Sequence of chain 1.B:
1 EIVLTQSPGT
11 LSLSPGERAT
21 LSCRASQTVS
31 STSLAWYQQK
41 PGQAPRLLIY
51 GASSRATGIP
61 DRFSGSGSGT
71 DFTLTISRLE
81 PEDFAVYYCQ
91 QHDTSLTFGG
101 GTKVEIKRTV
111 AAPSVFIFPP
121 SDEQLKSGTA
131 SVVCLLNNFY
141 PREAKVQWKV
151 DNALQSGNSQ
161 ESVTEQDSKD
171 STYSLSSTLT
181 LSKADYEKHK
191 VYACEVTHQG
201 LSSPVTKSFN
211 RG

Binding-site contacts:
Ligand atom C8 contacts residue PHE6 of chain 1.G at 4.1 Å (hydrophobic).
Ligand atom C5 contacts residue ASN11 of chain 1.G at 3.6 Å.
Ligand atom C4 contacts residue TYR100 of chain 1.A at 4.0 Å (hydrophobic).
Ligand atom O3 contacts residue ASP115 of chain 1.A at 4.0 Å.
Ligand atom O7 contacts residue ASP7 of chain 1.G at 2.7 Å (salt-bridge).
Ligand atom C6 contacts residue TYR100 of chain 1.A at 3.7 Å (hydrophobic).
Ligand atom C7 contacts residue ASP7 of chain 1.G at 3.5 Å.
Ligand atom C8 contacts residue ASP7 of chain 1.G at 4.2 Å.
Ligand atom C2 contacts residue ASN11 of chain 1.G at 2.5 Å.
Ligand atom C7 contacts residue VAL35 of chain 1.G at 4.0 Å (hydrophobic).
Ligand atom C1 contacts residue ASN11 of chain 1.G at 1.4 Å.
Ligand atom O3 contacts residue ARG98 of chain 1.A at 3.9 Å.
Ligand atom O6 contacts residue TYR50 of chain 1.B at 4.3 Å.
Ligand atom C5 contacts residue TYR100 of chain 1.A at 3.8 Å (hydrophobic).
Ligand atom C5 contacts residue TYR50 of chain 1.B at 4.3 Å (hydrophobic).
Ligand atom C7 contacts residue ASN11 of chain 1.G at 3.9 Å.
Ligand atom O4 contacts residue ASP115 of chain 1.A at 2.7 Å (salt-bridge).
Ligand atom C4 contacts residue ASP115 of chain 1.A at 3.5 Å.
Ligand atom N2 contacts residue ASN11 of chain 1.G at 2.9 Å (h-bond).
Ligand atom C6 contacts residue TYR50 of chain 1.B at 4.3 Å (hydrophobic).
Ligand atom C3 contacts residue TYR100 of chain 1.A at 4.5 Å (hydrophobic).
Ligand atom C8 contacts residue VAL35 of chain 1.G at 3.5 Å (hydrophobic).
Ligand atom O7 contacts residue VAL35 of chain 1.G at 3.6 Å.
Ligand atom O5 contacts residue TYR50 of chain 1.B at 3.9 Å.
Ligand atom O7 contacts residue ASN11 of chain 1.G at 4.5 Å.
Ligand atom C6 contacts residue GLY112 of chain 1.A at 4.1 Å.
Ligand atom O3 contacts residue TYR32 of chain 1.A at 4.1 Å.
Ligand atom C2 contacts residue TYR100 of chain 1.A at 4.3 Å (hydrophobic).
Ligand atom O5 contacts residue ASN11 of chain 1.G at 2.4 Å (h-bond).
Ligand atom C3 contacts residue ASP115 of chain 1.A at 4.4 Å.
Ligand atom C6 contacts residue GLY113 of chain 1.A at 4.4 Å.
Ligand atom C4 contacts residue ASN11 of chain 1.G at 4.2 Å.
Ligand atom C8 contacts residue TYR50 of chain 1.B at 3.6 Å (hydrophobic).
Ligand atom C1 contacts residue TYR100 of chain 1.A at 4.0 Å (hydrophobic).
Ligand atom C6 contacts residue TYR50 of chain 1.B at 3.3 Å (hydrophobic).
Ligand atom C8 contacts residue PHE10 of chain 1.G at 3.4 Å (hydrophobic).
Ligand atom C1 contacts residue TYR50 of chain 1.B at 4.2 Å (hydrophobic).
Ligand atom O5 contacts residue TYR100 of chain 1.A at 3.9 Å.
Ligand atom C3 contacts residue ASN11 of chain 1.G at 3.8 Å.
Ligand atom N2 contacts residue ASP7 of chain 1.G at 4.4 Å.

This protein binds this small molecule.
Small molecule (SMILES): CC(=O)N[C@H]1[C@H](O[C@H]2[C@H](O)[C@@H](NC(C)=O)CO[C@@H]2CO[C@@H]2O[C@@H](C)[C@@H](O)[C@@H](O)[C@@H]2O)O[C@H](CO)[C@@H](O)[C@@H]1O

Sequence of chain 1.A:
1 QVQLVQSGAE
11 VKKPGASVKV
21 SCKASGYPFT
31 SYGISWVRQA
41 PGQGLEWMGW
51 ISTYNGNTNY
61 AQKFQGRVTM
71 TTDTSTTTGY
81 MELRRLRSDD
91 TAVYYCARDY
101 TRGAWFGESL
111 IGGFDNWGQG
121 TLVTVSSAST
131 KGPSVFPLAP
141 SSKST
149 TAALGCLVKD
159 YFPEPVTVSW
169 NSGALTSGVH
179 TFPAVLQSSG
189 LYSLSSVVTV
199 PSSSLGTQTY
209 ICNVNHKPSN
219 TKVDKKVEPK

Sequence of chain 1.G:
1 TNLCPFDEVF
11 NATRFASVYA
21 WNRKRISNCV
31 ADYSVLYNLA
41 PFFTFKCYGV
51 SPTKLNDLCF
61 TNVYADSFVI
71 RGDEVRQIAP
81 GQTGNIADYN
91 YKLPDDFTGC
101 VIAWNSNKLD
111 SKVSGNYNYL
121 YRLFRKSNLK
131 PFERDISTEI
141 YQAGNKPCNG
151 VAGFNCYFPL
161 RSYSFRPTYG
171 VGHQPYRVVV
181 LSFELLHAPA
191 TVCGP